Binding-site contacts:
Ligand atom C06 contacts residue PHE183 of chain 1.A at 3.9 Å (hydrophobic).
Ligand atom N11 contacts residue HEM1 of chain 1.B at 2.2 Å.
Ligand atom O03 contacts residue ILE98 of chain 1.A at 3.9 Å.
Ligand atom C02 contacts residue SER245 of chain 1.A at 3.5 Å.
Ligand atom C10 contacts residue HEM1 of chain 1.B at 3.0 Å.
Ligand atom N08 contacts residue PHE183 of chain 1.A at 3.9 Å.
Ligand atom C02 contacts residue ARG93 of chain 1.A at 3.8 Å.
Ligand atom C07 contacts residue ALA249 of chain 1.A at 3.3 Å (hydrophobic).
Ligand atom O01 contacts residue SER96 of chain 1.A at 3.8 Å.
Ligand atom C05 contacts residue VAL182 of chain 1.A at 4.1 Å (hydrophobic).
Ligand atom C06 contacts residue ALA249 of chain 1.A at 3.7 Å (hydrophobic).
Ligand atom C10 contacts residue PHE183 of chain 1.A at 4.0 Å (hydrophobic).
Ligand atom C13 contacts residue LEU99 of chain 1.A at 4.1 Å (hydrophobic).
Ligand atom C14 contacts residue ALA249 of chain 1.A at 4.1 Å (hydrophobic).
Ligand atom O01 contacts residue SER245 of chain 1.A at 3.8 Å.
Ligand atom C14 contacts residue LEU99 of chain 1.A at 3.8 Å (hydrophobic).
Ligand atom N11 contacts residue ALA249 of chain 1.A at 4.0 Å.
Ligand atom C06 contacts residue LEU99 of chain 1.A at 4.1 Å (hydrophobic).
Ligand atom C13 contacts residue HEM1 of chain 1.B at 3.5 Å.
Ligand atom C09 contacts residue PHE183 of chain 1.A at 3.5 Å (hydrophobic).
Ligand atom C13 contacts residue ALA249 of chain 1.A at 3.5 Å (hydrophobic).
Ligand atom C10 contacts residue THR253 of chain 1.A at 3.8 Å.
Ligand atom O01 contacts residue SER248 of chain 1.A at 3.8 Å.
Ligand atom C12 contacts residue ALA249 of chain 1.A at 3.1 Å (hydrophobic).
Ligand atom C10 contacts residue VAL296 of chain 1.A at 3.9 Å (hydrophobic).
Ligand atom N08 contacts residue ALA249 of chain 1.A at 3.5 Å.
Ligand atom N08 contacts residue HEM1 of chain 1.B at 3.9 Å.
Ligand atom O03 contacts residue SER245 of chain 1.A at 2.6 Å (h-bond).
Ligand atom C05 contacts residue SER248 of chain 1.A at 4.0 Å.
Ligand atom O01 contacts residue ARG93 of chain 1.A at 2.7 Å (salt-bridge).
Ligand atom C09 contacts residue PHE299 of chain 1.A at 3.7 Å (hydrophobic).
Ligand atom N11 contacts residue THR253 of chain 1.A at 3.7 Å.
Ligand atom C09 contacts residue HEM1 of chain 1.B at 4.0 Å.
Ligand atom C02 contacts residue SER96 of chain 1.A at 3.5 Å.
Ligand atom C12 contacts residue HEM1 of chain 1.B at 2.8 Å.
Ligand atom C05 contacts residue LEU99 of chain 1.A at 3.8 Å (hydrophobic).
Ligand atom C04 contacts residue LEU99 of chain 1.A at 3.7 Å (hydrophobic).
Ligand atom O03 contacts residue SER96 of chain 1.A at 2.5 Å (h-bond).
Ligand atom O03 contacts residue LEU99 of chain 1.A at 3.8 Å.
Ligand atom C14 contacts residue HEM1 of chain 1.B at 3.9 Å.

The small molecule below binds the protein below.
Small molecule (SMILES): O=C(O)c1ccc(-n2ccnc2)cc1

Sequence of chain 1.A:
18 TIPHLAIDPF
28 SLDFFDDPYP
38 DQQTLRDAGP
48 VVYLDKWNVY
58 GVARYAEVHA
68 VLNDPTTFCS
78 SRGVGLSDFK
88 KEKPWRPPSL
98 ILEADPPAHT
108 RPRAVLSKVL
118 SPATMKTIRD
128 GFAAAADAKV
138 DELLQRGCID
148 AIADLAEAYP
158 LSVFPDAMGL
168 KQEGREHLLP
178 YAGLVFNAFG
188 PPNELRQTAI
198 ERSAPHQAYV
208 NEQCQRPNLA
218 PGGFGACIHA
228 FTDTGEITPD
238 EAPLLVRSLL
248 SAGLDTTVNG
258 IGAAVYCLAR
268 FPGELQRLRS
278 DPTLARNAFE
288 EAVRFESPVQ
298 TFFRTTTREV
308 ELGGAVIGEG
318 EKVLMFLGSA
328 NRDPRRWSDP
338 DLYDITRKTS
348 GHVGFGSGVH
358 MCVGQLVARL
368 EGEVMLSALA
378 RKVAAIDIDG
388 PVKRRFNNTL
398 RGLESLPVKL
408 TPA